Binding-site contacts:
Ligand atom N2 contacts residue TRP100 of chain 1.C at 3.5 Å (h-bond).
Ligand atom N2 contacts residue TRP86 of chain 1.C at 3.6 Å.
Ligand atom C2 contacts residue TRP80 of chain 1.C at 3.4 Å (hydrophobic).
Ligand atom O2 contacts residue ASN51 of chain 1.C at 3.9 Å.
Ligand atom C6 contacts residue TRP86 of chain 1.C at 3.8 Å (hydrophobic).
Ligand atom O2 contacts residue TRP80 of chain 1.C at 3.6 Å.
Ligand atom O6 contacts residue HIS97 of chain 1.C at 3.0 Å.
Ligand atom O1 contacts residue PHE78 of chain 1.C at 3.9 Å.
Ligand atom C11 contacts residue TRP86 of chain 1.C at 3.5 Å (hydrophobic).
Ligand atom N1 contacts residue TRP80 of chain 1.C at 3.1 Å.
Ligand atom C12 contacts residue PO41 of chain 1.O at 3.4 Å.
Ligand atom C3 contacts residue TYR102 of chain 1.C at 3.4 Å (hydrophobic).
Ligand atom C4 contacts residue TRP100 of chain 1.C at 3.6 Å (hydrophobic).
Ligand atom C1 contacts residue TRP100 of chain 1.C at 3.7 Å (hydrophobic).
Ligand atom O4 contacts residue PHE78 of chain 1.C at 3.5 Å.
Ligand atom O2 contacts residue PRO52 of chain 1.C at 3.5 Å.
Ligand atom C4 contacts residue TRP86 of chain 1.C at 3.7 Å (hydrophobic).
Ligand atom O6 contacts residue PO41 of chain 1.O at 3.4 Å (h-bond).
Ligand atom O3 contacts residue ASN51 of chain 1.C at 3.7 Å.
Ligand atom O1 contacts residue TRP86 of chain 1.C at 3.8 Å.
Ligand atom O7 contacts residue HIS97 of chain 1.C at 3.7 Å.
Ligand atom C12 contacts residue HIS97 of chain 1.C at 3.8 Å.
Ligand atom C3 contacts residue PHE78 of chain 1.C at 3.6 Å (hydrophobic).
Ligand atom O2 contacts residue PHE78 of chain 1.C at 3.7 Å.
Ligand atom O3 contacts residue TRP100 of chain 1.C at 3.8 Å.
Ligand atom O1 contacts residue TYR102 of chain 1.C at 2.6 Å (h-bond).
Ligand atom O1 contacts residue TRP80 of chain 1.C at 3.0 Å (h-bond).
Ligand atom C3 contacts residue TRP86 of chain 1.C at 3.9 Å (hydrophobic).
Ligand atom C12 contacts residue ILE88 of chain 1.C at 3.6 Å (hydrophobic).
Ligand atom C10 contacts residue TRP86 of chain 1.C at 3.7 Å (hydrophobic).
Ligand atom O1 contacts residue SER79 of chain 1.C at 3.5 Å.
Ligand atom O7 contacts residue PO41 of chain 1.O at 2.8 Å (h-bond).
Ligand atom C3 contacts residue TRP80 of chain 1.C at 3.4 Å (hydrophobic).
Ligand atom C4 contacts residue TYR102 of chain 1.C at 3.7 Å (hydrophobic).
Ligand atom O6 contacts residue TRP100 of chain 1.C at 2.9 Å (h-bond).
Ligand atom O6 contacts residue ILE88 of chain 1.C at 3.2 Å.
Ligand atom C1 contacts residue TRP80 of chain 1.C at 3.7 Å (hydrophobic).
Ligand atom O4 contacts residue TRP86 of chain 1.C at 3.6 Å.
Ligand atom N1 contacts residue PHE78 of chain 1.C at 2.8 Å (h-bond).
Ligand atom C2 contacts residue PHE78 of chain 1.C at 3.6 Å (hydrophobic).

A small-molecule ligand and the protein it binds are described below.
Small molecule (SMILES): O=C1C[C@H](NC(=O)c2cc([N+](=O)[O-])ccc2C(=O)O)C(=O)N1

Sequence of chain 1.C:
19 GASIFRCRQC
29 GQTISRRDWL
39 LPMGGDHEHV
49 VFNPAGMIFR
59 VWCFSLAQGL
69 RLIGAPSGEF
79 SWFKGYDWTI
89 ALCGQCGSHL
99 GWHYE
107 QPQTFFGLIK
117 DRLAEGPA